Sequence of chain 1.B:
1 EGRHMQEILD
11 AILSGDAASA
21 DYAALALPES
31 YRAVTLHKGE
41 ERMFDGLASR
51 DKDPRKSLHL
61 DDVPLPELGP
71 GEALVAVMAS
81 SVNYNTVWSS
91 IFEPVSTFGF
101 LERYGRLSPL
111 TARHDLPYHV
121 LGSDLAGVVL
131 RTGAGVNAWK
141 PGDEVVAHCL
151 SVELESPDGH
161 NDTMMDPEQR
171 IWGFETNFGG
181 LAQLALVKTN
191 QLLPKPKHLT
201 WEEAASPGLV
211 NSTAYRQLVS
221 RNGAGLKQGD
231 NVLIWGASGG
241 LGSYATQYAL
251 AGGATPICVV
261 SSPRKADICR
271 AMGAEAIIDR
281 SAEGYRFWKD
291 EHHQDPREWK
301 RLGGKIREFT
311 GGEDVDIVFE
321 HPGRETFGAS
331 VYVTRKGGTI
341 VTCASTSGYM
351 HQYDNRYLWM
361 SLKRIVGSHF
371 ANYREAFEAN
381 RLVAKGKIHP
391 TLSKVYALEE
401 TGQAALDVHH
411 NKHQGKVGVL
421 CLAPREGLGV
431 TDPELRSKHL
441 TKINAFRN

Binding-site contacts:
Ligand atom C04 contacts residue PHE174 of chain 1.B at 3.4 Å (hydrophobic).
Ligand atom C10 contacts residue TRP88 of chain 1.B at 3.6 Å (hydrophobic).
Ligand atom O05 contacts residue ILE171 of chain 1.B at 3.7 Å.
Ligand atom N17 contacts residue PHE100 of chain 1.B at 3.6 Å.
Ligand atom C01 contacts residue ASN85 of chain 1.B at 3.0 Å.
Ligand atom O54 contacts residue ARG103 of chain 1.B at 2.9 Å (salt-bridge).
Ligand atom C11 contacts residue TRP88 of chain 1.B at 3.6 Å (hydrophobic).
Ligand atom C13 contacts residue PRO94 of chain 1.B at 3.7 Å (hydrophobic).
Ligand atom O19 contacts residue ARG356 of chain 1.D at 3.0 Å (salt-bridge).
Ligand atom N45 contacts residue ARG307 of chain 1.D at 3.7 Å.
Ligand atom N45 contacts residue LYS300 of chain 1.D at 3.7 Å.
Ligand atom O14 contacts residue PRO94 of chain 1.B at 3.2 Å.
Ligand atom O08 contacts residue NDP1 of chain 1.H at 2.9 Å (h-bond).
Ligand atom O39 contacts residue LYS300 of chain 1.D at 3.3 Å (salt-bridge).
Ligand atom C02 contacts residue ILE171 of chain 1.B at 3.6 Å (hydrophobic).
Ligand atom O55 contacts residue ARG103 of chain 1.B at 2.9 Å (salt-bridge).
Ligand atom C22 contacts residue ARG356 of chain 1.D at 3.6 Å.
Ligand atom C35 contacts residue LYS300 of chain 1.D at 3.7 Å.
Ligand atom C44 contacts residue TYR332 of chain 1.D at 3.5 Å (hydrophobic).
Ligand atom C41 contacts residue TYR332 of chain 1.D at 3.4 Å (hydrophobic).
Ligand atom N47 contacts residue GLY303 of chain 1.D at 3.2 Å.
Ligand atom O06 contacts residue PHE174 of chain 1.B at 2.5 Å.
Ligand atom C01 contacts residue LEU209 of chain 1.B at 3.5 Å (hydrophobic).
Ligand atom N42 contacts residue TYR332 of chain 1.D at 3.4 Å (h-bond).
Ligand atom O29 contacts residue TYR357 of chain 1.D at 3.5 Å (h-bond).
Ligand atom O05 contacts residue HIS369 of chain 1.B at 3.5 Å.
Ligand atom C43 contacts residue TYR332 of chain 1.D at 3.4 Å (hydrophobic).
Ligand atom O06 contacts residue ASN85 of chain 1.B at 3.5 Å.
Ligand atom C43 contacts residue ARG307 of chain 1.D at 3.4 Å.
Ligand atom C44 contacts residue ARG307 of chain 1.D at 3.7 Å.
Ligand atom O05 contacts residue MET360 of chain 1.D at 3.7 Å.
Ligand atom C48 contacts residue ARG307 of chain 1.D at 3.7 Å.
Ligand atom C02 contacts residue ASN85 of chain 1.B at 2.9 Å.
Ligand atom N49 contacts residue ASP314 of chain 1.D at 3.6 Å (salt-bridge).
Ligand atom N47 contacts residue GLY304 of chain 1.D at 3.5 Å (h-bond).
Ligand atom N40 contacts residue TYR332 of chain 1.D at 3.5 Å (h-bond).
Ligand atom C46 contacts residue GLY304 of chain 1.D at 3.7 Å.
Ligand atom N42 contacts residue ARG307 of chain 1.D at 3.6 Å.
Ligand atom O31 contacts residue TYR332 of chain 1.D at 3.0 Å (h-bond).
Ligand atom C07 contacts residue NDP1 of chain 1.H at 3.6 Å.

Sequence of chain 1.D:
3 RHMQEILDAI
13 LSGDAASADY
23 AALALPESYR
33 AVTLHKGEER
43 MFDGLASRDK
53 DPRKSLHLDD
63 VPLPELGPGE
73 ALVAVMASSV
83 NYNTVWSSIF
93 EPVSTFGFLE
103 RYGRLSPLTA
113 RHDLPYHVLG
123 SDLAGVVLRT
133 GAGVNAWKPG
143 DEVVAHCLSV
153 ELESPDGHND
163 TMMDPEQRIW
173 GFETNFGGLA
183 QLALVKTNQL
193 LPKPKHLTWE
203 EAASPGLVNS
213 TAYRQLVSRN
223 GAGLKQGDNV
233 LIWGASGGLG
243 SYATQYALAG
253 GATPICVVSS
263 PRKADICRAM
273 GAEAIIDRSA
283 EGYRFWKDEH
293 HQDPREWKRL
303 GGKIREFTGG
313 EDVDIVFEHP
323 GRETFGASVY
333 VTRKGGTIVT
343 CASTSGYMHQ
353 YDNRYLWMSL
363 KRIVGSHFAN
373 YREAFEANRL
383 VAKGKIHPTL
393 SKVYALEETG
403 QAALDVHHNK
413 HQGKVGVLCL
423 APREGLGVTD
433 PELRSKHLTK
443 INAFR

A protein and the small-molecule ligand that binds it are described below.
Small molecule (SMILES): CC[C@@H](C(=O)O)C(=O)SCCNC(=O)/C=C/NC(=O)[C@H](O)C(C)(C)COP(=O)(O)OP(=O)(O)OC[C@H]1O[C@@H](n2cnc3c(N)ncnc32)[C@H](O)[C@@H]1OP(=O)(O)O